This protein binds this small molecule.
Small molecule (SMILES): Cc1cn([C@H]2C[C@H](O[P](=O)(O)OC[C@H]3O[C@@H](n4cc(C)c(=O)[nH]c4=O)C[C@@H]3O[P](=O)(O)OC[C@H]3O[C@@H](n4cnc5c(=O)nc(N)[nH]c54)C[C@@H]3O[P](=O)(O)OC[C@H]3O[C@@H](n4cc(C)c(=O)[nH]c4=O)C[C@@H]3O[P](=O)(O)OC[C@H]3O[C@@H](n4ccc(N)nc4=O)C[C@@H]3O[P](=O)(O)OC[C@H]3O[C@@H](n4cc(C)c(=O)[nH]c4=O)C[C@@H]3O[P](=O)(O)OC[C@H]3O[C@@H](n4cnc5c(N)ncnc54)C[C@@H]3O[P](=O)(O)OC[C@H]3O[C@@H](n4cnc5c(N)ncnc54)C[C@@H]3O)[C@@H](COP(=O)=O)O2)c(=O)[nH]c1=O

Binding-site contacts:
Ligand atom O2 contacts residue DA13 of chain 1.N at 3.2 Å.
Ligand atom O4 contacts residue DA13 of chain 1.N at 3.1 Å (h-bond).
Ligand atom O4 contacts residue DA16 of chain 1.N at 3.2 Å (h-bond).
Ligand atom O3' contacts residue PHE1660 of chain 1.A at 3.2 Å.
Ligand atom N3 contacts residue DA16 of chain 1.N at 3.2 Å (h-bond).
Ligand atom O2 contacts residue DA11 of chain 1.N at 3.4 Å.
Ligand atom C2 contacts residue DA11 of chain 1.N at 3.5 Å.
Ligand atom N1 contacts residue DT9 of chain 1.N at 2.9 Å (h-bond).
Ligand atom C4 contacts residue DA15 of chain 1.N at 3.5 Å.
Ligand atom N1 contacts residue DA15 of chain 1.N at 3.0 Å (h-bond).
Ligand atom N1 contacts residue DC14 of chain 1.N at 2.9 Å (h-bond).
Ligand atom O5' contacts residue VAL1254 of chain 1.A at 3.5 Å.
Ligand atom OP1 contacts residue VAL1254 of chain 1.A at 3.3 Å.
Ligand atom N2 contacts residue DA15 of chain 1.N at 3.3 Å (h-bond).
Ligand atom N3 contacts residue DG12 of chain 1.N at 2.9 Å (h-bond).
Ligand atom OP2 contacts residue LYS197 of chain 1.A at 3.3 Å.
Ligand atom O4 contacts residue DA15 of chain 1.N at 2.7 Å (h-bond).
Ligand atom C2 contacts residue DT10 of chain 1.N at 3.5 Å.
Ligand atom O2 contacts residue DG12 of chain 1.N at 3.0 Å (h-bond).
Ligand atom C2 contacts residue DG12 of chain 1.N at 3.4 Å.
Ligand atom C6 contacts residue DA15 of chain 1.N at 3.4 Å.
Ligand atom N3 contacts residue DA13 of chain 1.N at 3.2 Å (h-bond).
Ligand atom O6 contacts residue DA15 of chain 1.N at 3.1 Å (h-bond).
Ligand atom C2 contacts residue DA15 of chain 1.N at 3.1 Å.
Ligand atom O2 contacts residue DG12 of chain 1.N at 2.7 Å (h-bond).
Ligand atom N3 contacts residue DA13 of chain 1.N at 3.0 Å (h-bond).
Ligand atom C2 contacts residue DA11 of chain 1.N at 3.5 Å.
Ligand atom N6 contacts residue DT10 of chain 1.N at 3.0 Å (h-bond).
Ligand atom O6 contacts residue DC14 of chain 1.N at 2.9 Å (h-bond).
Ligand atom C2 contacts residue DG12 of chain 1.N at 3.5 Å.
Ligand atom OP1 contacts residue LYS197 of chain 1.A at 3.4 Å.
Ligand atom N1 contacts residue DT10 of chain 1.N at 2.8 Å (h-bond).
Ligand atom C2 contacts residue DA13 of chain 1.N at 3.4 Å.
Ligand atom N4 contacts residue DG12 of chain 1.N at 2.9 Å (h-bond).
Ligand atom OP1 contacts residue ARG1663 of chain 1.A at 3.3 Å (salt-bridge).
Ligand atom N6 contacts residue DT9 of chain 1.N at 3.0 Å (h-bond).
Ligand atom N3 contacts residue DA15 of chain 1.N at 2.9 Å (h-bond).
Ligand atom N3 contacts residue DA11 of chain 1.N at 2.7 Å (h-bond).
Ligand atom O4 contacts residue DA11 of chain 1.N at 2.9 Å (h-bond).
Ligand atom N2 contacts residue DC14 of chain 1.N at 2.9 Å (h-bond).

Sequence of chain 1.A:
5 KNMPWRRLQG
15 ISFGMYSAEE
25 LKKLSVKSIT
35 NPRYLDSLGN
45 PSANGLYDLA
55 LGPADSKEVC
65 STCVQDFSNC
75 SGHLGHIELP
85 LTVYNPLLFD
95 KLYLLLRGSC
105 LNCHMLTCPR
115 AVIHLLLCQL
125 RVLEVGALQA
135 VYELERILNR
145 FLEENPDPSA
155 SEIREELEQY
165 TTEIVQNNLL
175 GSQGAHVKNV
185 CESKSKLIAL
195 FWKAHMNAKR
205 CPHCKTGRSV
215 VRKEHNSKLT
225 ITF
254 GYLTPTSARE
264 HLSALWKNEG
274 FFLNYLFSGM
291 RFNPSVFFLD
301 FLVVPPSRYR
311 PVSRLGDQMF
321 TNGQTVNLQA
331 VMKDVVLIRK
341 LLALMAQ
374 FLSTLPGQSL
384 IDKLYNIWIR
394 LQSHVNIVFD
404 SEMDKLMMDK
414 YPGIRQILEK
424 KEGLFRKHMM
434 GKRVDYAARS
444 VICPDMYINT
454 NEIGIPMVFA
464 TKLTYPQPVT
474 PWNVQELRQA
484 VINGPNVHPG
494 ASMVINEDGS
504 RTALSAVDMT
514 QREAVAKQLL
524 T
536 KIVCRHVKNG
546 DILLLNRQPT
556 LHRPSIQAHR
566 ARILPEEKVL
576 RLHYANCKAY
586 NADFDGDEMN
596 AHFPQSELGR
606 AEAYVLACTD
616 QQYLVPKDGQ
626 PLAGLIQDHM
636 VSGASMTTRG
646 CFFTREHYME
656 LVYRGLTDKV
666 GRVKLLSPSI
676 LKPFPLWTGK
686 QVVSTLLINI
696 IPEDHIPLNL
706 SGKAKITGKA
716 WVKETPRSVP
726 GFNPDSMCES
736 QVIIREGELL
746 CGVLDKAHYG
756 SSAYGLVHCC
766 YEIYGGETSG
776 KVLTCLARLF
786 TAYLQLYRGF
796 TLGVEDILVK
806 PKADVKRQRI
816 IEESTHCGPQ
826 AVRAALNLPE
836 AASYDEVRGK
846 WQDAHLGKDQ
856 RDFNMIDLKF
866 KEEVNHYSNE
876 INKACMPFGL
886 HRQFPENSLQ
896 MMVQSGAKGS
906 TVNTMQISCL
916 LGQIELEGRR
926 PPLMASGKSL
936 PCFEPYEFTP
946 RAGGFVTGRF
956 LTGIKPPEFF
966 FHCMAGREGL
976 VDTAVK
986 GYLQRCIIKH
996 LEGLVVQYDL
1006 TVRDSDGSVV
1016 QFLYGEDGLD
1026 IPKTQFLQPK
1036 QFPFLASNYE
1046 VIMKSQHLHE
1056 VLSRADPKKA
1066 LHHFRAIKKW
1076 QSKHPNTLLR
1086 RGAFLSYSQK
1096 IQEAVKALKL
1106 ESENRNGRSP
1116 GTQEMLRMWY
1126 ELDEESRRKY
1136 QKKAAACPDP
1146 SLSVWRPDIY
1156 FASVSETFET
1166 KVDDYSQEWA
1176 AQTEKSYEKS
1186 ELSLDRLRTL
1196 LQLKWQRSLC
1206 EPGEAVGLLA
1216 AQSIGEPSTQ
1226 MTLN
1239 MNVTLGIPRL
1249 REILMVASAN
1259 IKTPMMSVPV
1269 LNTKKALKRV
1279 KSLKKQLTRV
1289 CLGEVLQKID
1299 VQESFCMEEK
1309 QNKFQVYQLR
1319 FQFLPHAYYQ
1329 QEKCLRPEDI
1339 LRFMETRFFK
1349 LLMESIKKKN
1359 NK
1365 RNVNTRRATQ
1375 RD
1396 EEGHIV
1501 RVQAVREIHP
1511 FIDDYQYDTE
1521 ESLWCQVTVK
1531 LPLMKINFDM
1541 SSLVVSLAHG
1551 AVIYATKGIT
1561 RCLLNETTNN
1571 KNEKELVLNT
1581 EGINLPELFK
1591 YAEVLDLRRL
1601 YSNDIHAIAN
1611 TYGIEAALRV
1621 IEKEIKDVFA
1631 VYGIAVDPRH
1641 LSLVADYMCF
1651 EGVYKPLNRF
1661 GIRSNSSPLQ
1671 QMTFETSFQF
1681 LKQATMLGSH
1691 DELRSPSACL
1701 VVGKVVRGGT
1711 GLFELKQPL